Binding-site contacts:
Ligand atom CA contacts residue TYR120 of chain 1.D at 3.6 Å (hydrophobic).
Ligand atom C contacts residue TRP59 of chain 1.D at 3.7 Å (hydrophobic).
Ligand atom O contacts residue TRP59 of chain 1.D at 3.7 Å.
Ligand atom C contacts residue TYR128 of chain 1.D at 3.3 Å (hydrophobic).
Ligand atom O contacts residue TRP73 of chain 1.D at 3.1 Å.
Ligand atom O contacts residue LEU62 of chain 1.D at 3.8 Å.
Ligand atom CG contacts residue TYR120 of chain 1.D at 3.6 Å (hydrophobic).
Ligand atom N contacts residue LEU109 of chain 1.D at 3.8 Å.
Ligand atom O contacts residue GLU31 of chain 1.D at 3.3 Å (salt-bridge).
Ligand atom CD2 contacts residue THR65 of chain 1.D at 3.6 Å.
Ligand atom N contacts residue TYR124 of chain 1.D at 3.1 Å (h-bond).
Ligand atom CG2 contacts residue TRP73 of chain 1.D at 3.7 Å (hydrophobic).
Ligand atom N contacts residue LYS69 of chain 1.D at 2.7 Å (salt-bridge).
Ligand atom CA contacts residue TYR124 of chain 1.D at 3.7 Å (hydrophobic).
Ligand atom N contacts residue LYS34 of chain 1.D at 3.8 Å.
Ligand atom OXT contacts residue TYR124 of chain 1.D at 3.5 Å (h-bond).
Ligand atom O contacts residue LYS34 of chain 1.D at 3.1 Å (salt-bridge).
Ligand atom CE contacts residue LEU62 of chain 1.D at 3.1 Å (hydrophobic).
Ligand atom O contacts residue ILE126 of chain 1.D at 3.7 Å.
Ligand atom NH2 contacts residue SER122 of chain 1.D at 2.6 Å (h-bond).
Ligand atom O contacts residue TRP59 of chain 1.D at 3.5 Å.
Ligand atom O contacts residue TYR120 of chain 1.D at 3.2 Å.
Ligand atom CD1 contacts residue LYS69 of chain 1.D at 3.7 Å.
Ligand atom N contacts residue TYR120 of chain 1.D at 3.6 Å.
Ligand atom CG2 contacts residue ALA118 of chain 1.D at 3.4 Å (hydrophobic).
Ligand atom O contacts residue TRP73 of chain 1.D at 3.2 Å (h-bond).
Ligand atom CA contacts residue TRP73 of chain 1.D at 3.7 Å (hydrophobic).
Ligand atom CG2 contacts residue TYR120 of chain 1.D at 3.6 Å (hydrophobic).
Ligand atom O contacts residue TYR128 of chain 1.D at 2.3 Å (h-bond).
Ligand atom CG contacts residue LYS69 of chain 1.D at 3.8 Å.
Ligand atom C contacts residue GLU31 of chain 1.D at 3.1 Å.
Ligand atom O contacts residue TRP30 of chain 1.D at 2.8 Å (h-bond).
Ligand atom CB contacts residue PHE75 of chain 1.D at 3.6 Å (hydrophobic).
Ligand atom CB contacts residue ALA118 of chain 1.D at 3.7 Å (hydrophobic).
Ligand atom CG2 contacts residue LEU109 of chain 1.D at 3.7 Å (hydrophobic).
Ligand atom CB contacts residue LEU109 of chain 1.D at 3.8 Å (hydrophobic).
Ligand atom OXT contacts residue GLU31 of chain 1.D at 2.3 Å (salt-bridge).
Ligand atom C contacts residue TRP30 of chain 1.D at 3.6 Å (hydrophobic).
Ligand atom CG contacts residue TYR124 of chain 1.D at 3.7 Å (hydrophobic).
Ligand atom OXT contacts residue LYS34 of chain 1.D at 2.7 Å (salt-bridge).

Sequence of chain 1.D:
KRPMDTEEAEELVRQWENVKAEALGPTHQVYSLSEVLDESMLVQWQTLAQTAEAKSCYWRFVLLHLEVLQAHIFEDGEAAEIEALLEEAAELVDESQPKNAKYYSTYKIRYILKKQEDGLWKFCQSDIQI

The small molecule below binds the protein below.
Small molecule (SMILES): CSCC[C@H](NC(=O)[C@H](CCSC)NC(=O)[C@@H](NC(=O)[C@H](CC(=O)O)NC(=O)[C@H](CC(C)C)NC(=O)[C@@H](N)CC1=NC=NC1)C(C)C)C(=O)N[C@@H](C)C(=O)N[C@@H](CCCN=C(N)N)C(=O)NCC(=O)O